Sequence of chain 53.A:
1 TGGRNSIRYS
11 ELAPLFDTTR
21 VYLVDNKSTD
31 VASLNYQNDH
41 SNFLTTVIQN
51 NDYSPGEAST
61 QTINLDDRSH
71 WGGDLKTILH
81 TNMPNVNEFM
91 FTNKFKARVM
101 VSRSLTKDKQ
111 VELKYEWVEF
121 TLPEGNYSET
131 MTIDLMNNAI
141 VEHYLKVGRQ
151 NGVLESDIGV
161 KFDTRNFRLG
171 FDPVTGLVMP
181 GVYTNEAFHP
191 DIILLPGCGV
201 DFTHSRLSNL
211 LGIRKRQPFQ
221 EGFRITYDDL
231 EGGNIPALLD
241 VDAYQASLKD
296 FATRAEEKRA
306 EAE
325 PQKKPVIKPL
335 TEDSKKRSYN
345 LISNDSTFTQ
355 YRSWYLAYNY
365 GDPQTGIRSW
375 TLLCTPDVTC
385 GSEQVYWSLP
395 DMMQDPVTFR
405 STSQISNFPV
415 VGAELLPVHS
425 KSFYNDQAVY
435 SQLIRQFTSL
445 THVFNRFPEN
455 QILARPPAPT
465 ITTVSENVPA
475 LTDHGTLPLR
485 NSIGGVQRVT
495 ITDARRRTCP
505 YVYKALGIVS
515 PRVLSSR

Binding-site contacts:
Ligand atom C1 contacts residue ARG224 of chain 53.A at 3.8 Å.
Ligand atom C3 contacts residue ARG224 of chain 53.A at 3.5 Å.
Ligand atom C1 contacts residue ARG98 of chain 53.A at 3.2 Å.
Ligand atom C16 contacts residue TRP117 of chain 53.A at 3.7 Å (hydrophobic).
Ligand atom C15 contacts residue TRP117 of chain 53.A at 4.2 Å (hydrophobic).
Ligand atom C2 contacts residue ARG98 of chain 53.A at 3.4 Å.
Ligand atom O1S contacts residue ARG98 of chain 53.A at 3.6 Å.
Ligand atom C2 contacts residue ARG224 of chain 53.A at 3.8 Å.
Ligand atom N1 contacts residue ARG98 of chain 53.A at 4.3 Å.
Ligand atom C3 contacts residue TRP117 of chain 53.A at 3.5 Å (hydrophobic).
Ligand atom C15 contacts residue ARG224 of chain 53.A at 3.3 Å.
Ligand atom N1 contacts residue TRP117 of chain 53.A at 4.1 Å.
Ligand atom S1 contacts residue ARG98 of chain 53.A at 4.4 Å.
Ligand atom O1S contacts residue THR226 of chain 53.A at 4.3 Å.
Ligand atom O1S contacts residue ASP228 of chain 53.A at 3.6 Å.
Ligand atom C13 contacts residue ARG224 of chain 53.A at 4.1 Å.
Ligand atom N1 contacts residue ARG224 of chain 53.A at 4.2 Å.
Ligand atom C14 contacts residue ARG224 of chain 53.A at 4.5 Å.
Ligand atom O3S contacts residue THR226 of chain 53.A at 4.0 Å.
Ligand atom C3 contacts residue ARG98 of chain 53.A at 3.2 Å.
Ligand atom C16 contacts residue ARG224 of chain 53.A at 4.0 Å.

A protein and the small-molecule ligand that binds it are described below.
Small molecule (SMILES): CCCCCCCCCCCC[N+](C)(C)CCCS(=O)(=O)O